This small molecule binds to this protein.
Small molecule (SMILES): CC(C)[C@@H](C)/C=C/[C@@H](C)[C@H]1CC[C@H]2C3=CC=C4C[C@@H](O)CC[C@]4(C)[C@H]3CC[C@]12C

Sequence of chain 1.A:
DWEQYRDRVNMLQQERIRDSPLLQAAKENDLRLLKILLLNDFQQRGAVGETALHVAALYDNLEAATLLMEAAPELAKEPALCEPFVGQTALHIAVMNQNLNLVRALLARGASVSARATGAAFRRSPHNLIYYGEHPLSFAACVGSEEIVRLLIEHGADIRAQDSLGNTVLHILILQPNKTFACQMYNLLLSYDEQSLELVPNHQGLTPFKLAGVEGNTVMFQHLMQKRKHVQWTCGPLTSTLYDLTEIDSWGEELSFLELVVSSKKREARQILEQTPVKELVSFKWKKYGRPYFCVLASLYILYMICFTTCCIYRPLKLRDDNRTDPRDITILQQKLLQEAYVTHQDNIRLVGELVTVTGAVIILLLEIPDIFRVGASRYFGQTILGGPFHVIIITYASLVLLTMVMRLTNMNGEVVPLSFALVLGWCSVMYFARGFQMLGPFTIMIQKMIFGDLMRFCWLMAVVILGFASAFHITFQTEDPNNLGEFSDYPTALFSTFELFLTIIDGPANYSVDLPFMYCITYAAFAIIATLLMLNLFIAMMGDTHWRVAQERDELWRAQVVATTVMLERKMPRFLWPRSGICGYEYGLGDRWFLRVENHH

Binding-site contacts:
Ligand atom C20 contacts residue LEU460 of chain 1.A at 3.8 Å (hydrophobic).
Ligand atom C6 contacts residue PRO424 of chain 1.A at 3.9 Å (hydrophobic).
Ligand atom C27 contacts residue VAL459 of chain 1.A at 3.6 Å (hydrophobic).
Ligand atom C20 contacts residue ILE565 of chain 1.D at 3.9 Å (hydrophobic).
Ligand atom C19 contacts residue ILE428 of chain 1.A at 4.0 Å (hydrophobic).
Ligand atom C27 contacts residue ALA561 of chain 1.D at 3.9 Å (hydrophobic).
Ligand atom C26 contacts residue PHE456 of chain 1.A at 3.2 Å (hydrophobic).
Ligand atom C9 contacts residue ILE486 of chain 1.A at 3.7 Å (hydrophobic).
Ligand atom C2 contacts residue PHE425 of chain 1.A at 3.7 Å (hydrophobic).
Ligand atom C21 contacts residue VAL459 of chain 1.A at 3.1 Å (hydrophobic).
Ligand atom C3 contacts residue ILE482 of chain 1.A at 4.0 Å (hydrophobic).
Ligand atom C12 contacts residue ILE565 of chain 1.D at 3.4 Å (hydrophobic).
Ligand atom C18 contacts residue LEU460 of chain 1.A at 3.8 Å (hydrophobic).
Ligand atom O1 contacts residue GLN483 of chain 1.A at 3.1 Å.
Ligand atom C1 contacts residue ILE486 of chain 1.A at 3.9 Å (hydrophobic).
Ligand atom C3 contacts residue GLN483 of chain 1.A at 3.5 Å.
Ligand atom C24 contacts residue ALA561 of chain 1.D at 3.4 Å (hydrophobic).
Ligand atom C8 contacts residue ILE486 of chain 1.A at 4.1 Å (hydrophobic).
Ligand atom C4 contacts residue PHE425 of chain 1.A at 3.4 Å (hydrophobic).
Ligand atom C25 contacts residue PHE456 of chain 1.A at 3.4 Å (hydrophobic).
Ligand atom C21 contacts residue ILE565 of chain 1.D at 3.0 Å (hydrophobic).
Ligand atom C27 contacts residue PHE456 of chain 1.A at 4.0 Å (hydrophobic).
Ligand atom C3 contacts residue PHE425 of chain 1.A at 3.8 Å (hydrophobic).
Ligand atom C2 contacts residue THR479 of chain 1.A at 4.0 Å.
Ligand atom C17 contacts residue ILE565 of chain 1.D at 3.8 Å (hydrophobic).
Ligand atom O1 contacts residue PHE425 of chain 1.A at 3.8 Å.
Ligand atom C13 contacts residue ILE565 of chain 1.D at 4.1 Å (hydrophobic).
Ligand atom C25 contacts residue ALA561 of chain 1.D at 3.9 Å (hydrophobic).
Ligand atom C26 contacts residue ALA561 of chain 1.D at 3.8 Å (hydrophobic).
Ligand atom C26 contacts residue ILE557 of chain 1.D at 3.2 Å (hydrophobic).
Ligand atom C11 contacts residue CYS463 of chain 1.A at 4.1 Å (hydrophobic).
Ligand atom C21 contacts residue PHE504 of chain 1.D at 4.1 Å (hydrophobic).
Ligand atom C18 contacts residue ILE428 of chain 1.A at 3.8 Å (hydrophobic).
Ligand atom C3 contacts residue THR479 of chain 1.A at 3.8 Å.
Ligand atom O1 contacts residue THR479 of chain 1.A at 2.8 Å (h-bond).
Ligand atom C1 contacts residue ILE482 of chain 1.A at 3.2 Å (hydrophobic).
Ligand atom C2 contacts residue ILE482 of chain 1.A at 3.3 Å (hydrophobic).
Ligand atom C19 contacts residue PHE425 of chain 1.A at 3.3 Å (hydrophobic).
Ligand atom C1 contacts residue MET466 of chain 1.A at 4.1 Å (hydrophobic).
Ligand atom C19 contacts residue CYS463 of chain 1.A at 4.1 Å (hydrophobic).

Sequence of chain 1.D:
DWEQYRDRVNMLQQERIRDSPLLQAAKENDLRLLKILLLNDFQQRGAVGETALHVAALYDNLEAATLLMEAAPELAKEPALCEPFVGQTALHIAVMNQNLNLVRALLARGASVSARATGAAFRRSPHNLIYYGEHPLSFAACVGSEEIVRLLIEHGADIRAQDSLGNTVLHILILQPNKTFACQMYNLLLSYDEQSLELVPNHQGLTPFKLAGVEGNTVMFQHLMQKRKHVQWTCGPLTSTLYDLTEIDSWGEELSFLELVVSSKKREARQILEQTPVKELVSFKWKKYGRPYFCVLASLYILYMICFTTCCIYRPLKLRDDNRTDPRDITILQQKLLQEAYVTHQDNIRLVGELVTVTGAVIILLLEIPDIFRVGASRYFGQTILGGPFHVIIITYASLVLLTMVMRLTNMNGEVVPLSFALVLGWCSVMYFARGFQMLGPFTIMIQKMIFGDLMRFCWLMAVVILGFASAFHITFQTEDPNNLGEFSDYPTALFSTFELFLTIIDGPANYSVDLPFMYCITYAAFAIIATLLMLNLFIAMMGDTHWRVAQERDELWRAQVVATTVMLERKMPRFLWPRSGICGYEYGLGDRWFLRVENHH